Sequence of chain 1.B:
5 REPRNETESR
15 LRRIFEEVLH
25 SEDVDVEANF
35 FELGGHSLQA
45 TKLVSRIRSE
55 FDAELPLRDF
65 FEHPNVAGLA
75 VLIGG

A protein and the small-molecule ligand that binds it are described below.
Small molecule (SMILES): CC(C)(COP(=O)(O)O)[C@@H](O)C(=O)NCCC(=O)NCCSC(=O)c1c[nH]cn1

Binding-site contacts:
Ligand atom C14 contacts residue LEU203 of chain 1.A at 3.5 Å (hydrophobic).
Ligand atom O6 contacts residue PHE320 of chain 1.A at 3.6 Å.
Ligand atom O2P contacts residue SER112 of chain 1.A at 3.6 Å.
Ligand atom C11 contacts residue LEU203 of chain 1.A at 3.3 Å (hydrophobic).
Ligand atom O1P contacts residue HIS40 of chain 1.B at 3.4 Å.
Ligand atom C2 contacts residue HEM1 of chain 1.G at 3.0 Å.
Ligand atom O3P contacts residue SER41 of chain 1.B at 2.6 Å (h-bond).
Ligand atom N3 contacts residue HEM1 of chain 1.G at 2.0 Å.
Ligand atom O2P contacts residue SER41 of chain 1.B at 2.6 Å (h-bond).
Ligand atom O2 contacts residue VAL102 of chain 1.A at 3.8 Å.
Ligand atom O1P contacts residue SER112 of chain 1.A at 2.6 Å (h-bond).
Ligand atom C19 contacts residue SER41 of chain 1.B at 3.1 Å.
Ligand atom C2 contacts residue THR274 of chain 1.A at 3.2 Å.
Ligand atom C21 contacts residue LEU262 of chain 1.A at 3.8 Å (hydrophobic).
Ligand atom O4 contacts residue ALA113 of chain 1.A at 3.8 Å.
Ligand atom C15 contacts residue THR105 of chain 1.A at 3.7 Å.
Ligand atom P contacts residue SER112 of chain 1.A at 3.7 Å.
Ligand atom C4 contacts residue HEM1 of chain 1.G at 3.0 Å.
Ligand atom C14 contacts residue TYR265 of chain 1.A at 3.4 Å (hydrophobic).
Ligand atom N4 contacts residue GLY270 of chain 1.A at 3.3 Å.
Ligand atom O3 contacts residue ARG219 of chain 1.A at 3.9 Å.
Ligand atom C11 contacts residue PHE417 of chain 1.A at 3.8 Å (hydrophobic).
Ligand atom O4 contacts residue MET117 of chain 1.A at 3.5 Å.
Ligand atom C16 contacts residue ASP111 of chain 1.A at 3.9 Å.
Ligand atom O1P contacts residue SER41 of chain 1.B at 2.6 Å (h-bond).
Ligand atom C21 contacts residue ALA113 of chain 1.A at 4.0 Å (hydrophobic).
Ligand atom N4 contacts residue THR274 of chain 1.A at 3.8 Å.
Ligand atom C12 contacts residue LEU203 of chain 1.A at 3.8 Å (hydrophobic).
Ligand atom N1 contacts residue LEU203 of chain 1.A at 3.3 Å.
Ligand atom C20 contacts residue TYR265 of chain 1.A at 3.5 Å (hydrophobic).
Ligand atom P contacts residue SER41 of chain 1.B at 1.6 Å.
Ligand atom C17 contacts residue ASP111 of chain 1.A at 3.4 Å.
Ligand atom O3P contacts residue TRP216 of chain 1.A at 3.4 Å.
Ligand atom N1 contacts residue TYR265 of chain 1.A at 3.8 Å.
Ligand atom S1 contacts residue LEU203 of chain 1.A at 3.8 Å.
Ligand atom O4 contacts residue ASP111 of chain 1.A at 2.7 Å (salt-bridge).
Ligand atom C2 contacts residue GLY270 of chain 1.A at 3.0 Å.
Ligand atom N2 contacts residue ASP111 of chain 1.A at 3.7 Å.
Ligand atom S1 contacts residue PHE417 of chain 1.A at 3.8 Å.
Ligand atom C13 contacts residue LEU203 of chain 1.A at 3.7 Å (hydrophobic).

Sequence of chain 1.A:
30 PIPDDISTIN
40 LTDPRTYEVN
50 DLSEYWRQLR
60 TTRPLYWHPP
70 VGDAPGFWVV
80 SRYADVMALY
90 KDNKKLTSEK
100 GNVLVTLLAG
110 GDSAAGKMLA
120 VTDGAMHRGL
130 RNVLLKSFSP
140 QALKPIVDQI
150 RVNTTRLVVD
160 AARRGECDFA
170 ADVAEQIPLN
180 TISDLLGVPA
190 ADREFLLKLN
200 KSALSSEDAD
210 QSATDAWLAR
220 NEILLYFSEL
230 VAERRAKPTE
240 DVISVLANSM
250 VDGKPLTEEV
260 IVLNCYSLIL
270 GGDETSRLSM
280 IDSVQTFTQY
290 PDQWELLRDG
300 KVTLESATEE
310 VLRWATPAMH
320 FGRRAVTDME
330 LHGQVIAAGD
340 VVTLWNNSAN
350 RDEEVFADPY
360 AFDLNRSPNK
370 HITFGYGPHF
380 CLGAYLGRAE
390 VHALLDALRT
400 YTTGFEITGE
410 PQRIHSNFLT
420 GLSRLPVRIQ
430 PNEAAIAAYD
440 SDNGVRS